Sequence of chain 1.L:
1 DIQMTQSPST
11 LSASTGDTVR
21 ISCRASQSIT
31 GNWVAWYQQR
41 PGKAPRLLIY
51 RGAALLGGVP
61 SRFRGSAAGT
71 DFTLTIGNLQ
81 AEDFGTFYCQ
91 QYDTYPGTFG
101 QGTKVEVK

Binding-site contacts:
Ligand atom O6 contacts residue ALA53 of chain 1.L at 2.5 Å (h-bond).
Ligand atom C8 contacts residue ARG51 of chain 1.L at 3.5 Å.
Ligand atom C6 contacts residue LEU56 of chain 1.L at 3.3 Å (hydrophobic).
Ligand atom O6 contacts residue LEU56 of chain 1.L at 2.3 Å (h-bond).
Ligand atom C7 contacts residue ARG51 of chain 1.L at 3.9 Å.
Ligand atom N2 contacts residue ALA53 of chain 1.L at 4.2 Å.
Ligand atom O2 contacts residue SER61 of chain 1.L at 3.0 Å (h-bond).
Ligand atom O4 contacts residue ALA54 of chain 1.L at 3.7 Å.
Ligand atom O3 contacts residue ALA53 of chain 1.L at 3.5 Å.
Ligand atom C8 contacts residue ASN32 of chain 1.L at 3.4 Å.
Ligand atom C8 contacts residue ALA53 of chain 1.L at 3.4 Å (hydrophobic).
Ligand atom C8 contacts residue GLY52 of chain 1.L at 3.7 Å.
Ligand atom O5 contacts residue ASN126 of chain 1.J at 2.2 Å (h-bond).
Ligand atom C7 contacts residue ALA53 of chain 1.L at 4.0 Å (hydrophobic).
Ligand atom C2 contacts residue SER61 of chain 1.L at 3.8 Å.
Ligand atom O7 contacts residue ALA53 of chain 1.L at 4.1 Å.
Ligand atom O5 contacts residue ALA54 of chain 1.L at 4.0 Å.
Ligand atom O6 contacts residue LEU55 of chain 1.L at 3.8 Å.
Ligand atom C1 contacts residue SER61 of chain 1.L at 4.1 Å.
Ligand atom O3 contacts residue ALA54 of chain 1.L at 3.2 Å (h-bond).
Ligand atom C1 contacts residue ASN126 of chain 1.J at 1.4 Å.
Ligand atom O7 contacts residue TYR50 of chain 1.L at 3.5 Å (h-bond).
Ligand atom C6 contacts residue LEU55 of chain 1.L at 3.3 Å (hydrophobic).
Ligand atom C3 contacts residue ALA54 of chain 1.L at 3.8 Å (hydrophobic).
Ligand atom O6 contacts residue LEU55 of chain 1.L at 3.8 Å.
Ligand atom N2 contacts residue ARG51 of chain 1.L at 3.4 Å (salt-bridge).
Ligand atom N2 contacts residue ASN126 of chain 1.J at 2.9 Å (h-bond).
Ligand atom C3 contacts residue ASN126 of chain 1.J at 3.7 Å.
Ligand atom C7 contacts residue ASN126 of chain 1.J at 3.4 Å.
Ligand atom O7 contacts residue SER109 of chain 1.K at 4.1 Å.
Ligand atom C5 contacts residue ASN126 of chain 1.J at 3.6 Å.
Ligand atom O7 contacts residue ASN126 of chain 1.J at 3.6 Å (h-bond).
Ligand atom C2 contacts residue ASN126 of chain 1.J at 2.4 Å.
Ligand atom C7 contacts residue ASN32 of chain 1.L at 4.0 Å.
Ligand atom C6 contacts residue ALA53 of chain 1.L at 3.6 Å (hydrophobic).
Ligand atom O6 contacts residue ALA54 of chain 1.L at 3.3 Å.
Ligand atom O6 contacts residue GLY57 of chain 1.L at 3.7 Å.
Ligand atom C5 contacts residue LEU55 of chain 1.L at 4.1 Å (hydrophobic).
Ligand atom C4 contacts residue ASN126 of chain 1.J at 4.2 Å.
Ligand atom C1 contacts residue ARG51 of chain 1.L at 4.1 Å.

A protein and the small-molecule ligand that binds it are described below.
Small molecule (SMILES): CC(=O)N[C@H]1[C@H](O[C@H]2[C@H](O)[C@@H](NC(C)=O)CO[C@@H]2CO)O[C@H](CO)[C@@H](O[C@@H]2O[C@H](CO)[C@@H](O)[C@H](O[C@H]3O[C@H](CO)[C@@H](O)[C@H](O)[C@@H]3O)[C@@H]2O)[C@@H]1O

Sequence of chain 1.J:
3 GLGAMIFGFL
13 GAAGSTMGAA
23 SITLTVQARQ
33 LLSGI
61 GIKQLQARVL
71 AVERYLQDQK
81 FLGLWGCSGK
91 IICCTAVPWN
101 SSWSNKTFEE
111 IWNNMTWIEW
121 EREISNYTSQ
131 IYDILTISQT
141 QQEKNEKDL

Sequence of chain 1.K:
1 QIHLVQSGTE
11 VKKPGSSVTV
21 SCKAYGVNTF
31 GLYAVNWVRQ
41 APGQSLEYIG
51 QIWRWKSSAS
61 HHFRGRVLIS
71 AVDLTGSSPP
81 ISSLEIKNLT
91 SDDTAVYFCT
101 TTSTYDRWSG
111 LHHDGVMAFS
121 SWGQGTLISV